The protein below binds the small molecule below.
Small molecule (SMILES): NCCc1ccc(S(=O)(=O)F)cc1

Binding-site contacts:
Ligand atom O2S contacts residue VAL24 of chain 1.B at 2.8 Å (h-bond).
Ligand atom C1 contacts residue SER48 of chain 1.B at 4.4 Å.
Ligand atom O1S contacts residue SER48 of chain 1.B at 4.0 Å.
Ligand atom C7 contacts residue ASP46 of chain 1.B at 3.8 Å.
Ligand atom O2S contacts residue PRO23 of chain 1.B at 3.3 Å.
Ligand atom N8 contacts residue TYR26 of chain 1.B at 4.1 Å.
Ligand atom O1S contacts residue LYS20 of chain 1.B at 2.3 Å (salt-bridge).
Ligand atom C2 contacts residue SER48 of chain 1.B at 3.7 Å.
Ligand atom C6 contacts residue SER47 of chain 1.B at 4.1 Å.
Ligand atom F contacts residue LYS20 of chain 1.B at 4.5 Å.
Ligand atom C3 contacts residue SER48 of chain 1.B at 4.1 Å.
Ligand atom S contacts residue VAL24 of chain 1.B at 4.2 Å.
Ligand atom C3 contacts residue SER47 of chain 1.B at 3.7 Å.
Ligand atom C6 contacts residue VAL24 of chain 1.B at 3.3 Å (hydrophobic).
Ligand atom C1 contacts residue VAL24 of chain 1.B at 4.2 Å (hydrophobic).
Ligand atom C5 contacts residue SER47 of chain 1.B at 3.9 Å.
Ligand atom C1 contacts residue LYS20 of chain 1.B at 4.0 Å.
Ligand atom S contacts residue LYS20 of chain 1.B at 3.5 Å.
Ligand atom C7 contacts residue SER47 of chain 1.B at 3.7 Å.
Ligand atom C2 contacts residue SER47 of chain 1.B at 4.0 Å.
Ligand atom C7 contacts residue TYR26 of chain 1.B at 3.3 Å (hydrophobic).
Ligand atom N8 contacts residue SER47 of chain 1.B at 3.9 Å.
Ligand atom C1 contacts residue SER47 of chain 1.B at 4.1 Å.
Ligand atom S contacts residue PRO23 of chain 1.B at 4.4 Å.
Ligand atom C8 contacts residue SER47 of chain 1.B at 3.0 Å.
Ligand atom O1S contacts residue SER47 of chain 1.B at 4.1 Å.
Ligand atom C8 contacts residue ASP46 of chain 1.B at 3.5 Å.
Ligand atom O2S contacts residue LYS20 of chain 1.B at 3.6 Å.
Ligand atom C8 contacts residue TYR26 of chain 1.B at 3.6 Å (hydrophobic).
Ligand atom C4 contacts residue SER47 of chain 1.B at 3.8 Å.
Ligand atom O2S contacts residue GLU22 of chain 1.B at 4.4 Å.
Ligand atom C2 contacts residue LYS20 of chain 1.B at 4.1 Å.
Ligand atom O1S contacts residue ALA49 of chain 1.B at 4.0 Å.
Ligand atom C5 contacts residue VAL24 of chain 1.B at 4.1 Å (hydrophobic).

Sequence of chain 1.B:
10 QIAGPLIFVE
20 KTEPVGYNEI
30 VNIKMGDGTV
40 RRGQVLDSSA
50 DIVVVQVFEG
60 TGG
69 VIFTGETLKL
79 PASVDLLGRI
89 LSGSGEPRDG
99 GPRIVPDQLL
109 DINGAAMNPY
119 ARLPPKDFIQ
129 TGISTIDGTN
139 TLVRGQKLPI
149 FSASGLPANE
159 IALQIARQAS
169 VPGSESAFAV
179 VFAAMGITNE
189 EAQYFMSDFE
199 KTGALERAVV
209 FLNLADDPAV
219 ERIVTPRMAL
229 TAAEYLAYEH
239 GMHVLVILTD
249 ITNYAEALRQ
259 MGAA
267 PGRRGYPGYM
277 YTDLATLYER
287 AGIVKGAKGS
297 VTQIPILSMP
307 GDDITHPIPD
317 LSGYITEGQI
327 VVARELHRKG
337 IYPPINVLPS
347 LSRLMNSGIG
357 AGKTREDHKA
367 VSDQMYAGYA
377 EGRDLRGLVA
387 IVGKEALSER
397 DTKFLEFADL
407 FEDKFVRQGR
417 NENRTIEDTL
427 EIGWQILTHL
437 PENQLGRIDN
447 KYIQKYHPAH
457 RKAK